Binding-site contacts:
Ligand atom O5 contacts residue ASN152 of chain 1.B at 2.4 Å (h-bond).
Ligand atom C5 contacts residue ASN152 of chain 1.B at 3.7 Å.
Ligand atom C4 contacts residue ASN152 of chain 1.B at 4.3 Å.
Ligand atom C7 contacts residue ASN152 of chain 1.B at 3.6 Å.
Ligand atom C3 contacts residue ASN152 of chain 1.B at 3.9 Å.
Ligand atom N2 contacts residue ASN150 of chain 1.B at 4.4 Å.
Ligand atom C1 contacts residue ASN152 of chain 1.B at 1.4 Å.
Ligand atom N2 contacts residue ASN152 of chain 1.B at 2.9 Å (h-bond).
Ligand atom C2 contacts residue ASN152 of chain 1.B at 2.5 Å.
Ligand atom C8 contacts residue ASN152 of chain 1.B at 4.0 Å.
Ligand atom O7 contacts residue ASN152 of chain 1.B at 4.5 Å.

Sequence of chain 1.B:
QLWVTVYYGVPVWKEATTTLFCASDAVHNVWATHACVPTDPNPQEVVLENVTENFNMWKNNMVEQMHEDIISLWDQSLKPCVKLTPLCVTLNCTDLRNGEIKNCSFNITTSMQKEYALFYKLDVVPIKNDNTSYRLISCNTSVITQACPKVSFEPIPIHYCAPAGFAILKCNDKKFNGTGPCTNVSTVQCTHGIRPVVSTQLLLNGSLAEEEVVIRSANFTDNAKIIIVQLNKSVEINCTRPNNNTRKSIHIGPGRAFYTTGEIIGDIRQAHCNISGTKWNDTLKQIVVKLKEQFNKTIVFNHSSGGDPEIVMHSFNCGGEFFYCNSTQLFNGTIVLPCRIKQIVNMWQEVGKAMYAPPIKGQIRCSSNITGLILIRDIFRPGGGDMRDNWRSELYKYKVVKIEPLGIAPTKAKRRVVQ

The protein below binds the small molecule below.
Small molecule (SMILES): CC(=O)N[C@@H]1[C@@H](O)[C@H](O)[C@@H](CO)O[C@H]1O